This small molecule binds to this protein.
Small molecule (SMILES): CC(=O)N[C@@H]1[C@@H](O)[C@H](O)[C@@H](CO)O[C@H]1O

Binding-site contacts:
Ligand atom C7 contacts residue ASN491 of chain 1.C at 3.3 Å.
Ligand atom C8 contacts residue VAL490 of chain 1.C at 3.8 Å (hydrophobic).
Ligand atom C2 contacts residue ASN491 of chain 1.C at 2.5 Å.
Ligand atom N2 contacts residue ASN491 of chain 1.C at 3.0 Å (h-bond).
Ligand atom C8 contacts residue ASN491 of chain 1.C at 3.6 Å.
Ligand atom O5 contacts residue ASN491 of chain 1.C at 2.4 Å (h-bond).
Ligand atom O7 contacts residue ASN491 of chain 1.C at 4.1 Å.
Ligand atom C1 contacts residue ASN491 of chain 1.C at 1.4 Å.
Ligand atom C3 contacts residue ASN491 of chain 1.C at 3.8 Å.
Ligand atom C8 contacts residue ARG489 of chain 1.C at 3.9 Å.
Ligand atom C4 contacts residue ASN491 of chain 1.C at 4.2 Å.
Ligand atom C5 contacts residue ASN491 of chain 1.C at 3.7 Å.

Sequence of chain 1.C:
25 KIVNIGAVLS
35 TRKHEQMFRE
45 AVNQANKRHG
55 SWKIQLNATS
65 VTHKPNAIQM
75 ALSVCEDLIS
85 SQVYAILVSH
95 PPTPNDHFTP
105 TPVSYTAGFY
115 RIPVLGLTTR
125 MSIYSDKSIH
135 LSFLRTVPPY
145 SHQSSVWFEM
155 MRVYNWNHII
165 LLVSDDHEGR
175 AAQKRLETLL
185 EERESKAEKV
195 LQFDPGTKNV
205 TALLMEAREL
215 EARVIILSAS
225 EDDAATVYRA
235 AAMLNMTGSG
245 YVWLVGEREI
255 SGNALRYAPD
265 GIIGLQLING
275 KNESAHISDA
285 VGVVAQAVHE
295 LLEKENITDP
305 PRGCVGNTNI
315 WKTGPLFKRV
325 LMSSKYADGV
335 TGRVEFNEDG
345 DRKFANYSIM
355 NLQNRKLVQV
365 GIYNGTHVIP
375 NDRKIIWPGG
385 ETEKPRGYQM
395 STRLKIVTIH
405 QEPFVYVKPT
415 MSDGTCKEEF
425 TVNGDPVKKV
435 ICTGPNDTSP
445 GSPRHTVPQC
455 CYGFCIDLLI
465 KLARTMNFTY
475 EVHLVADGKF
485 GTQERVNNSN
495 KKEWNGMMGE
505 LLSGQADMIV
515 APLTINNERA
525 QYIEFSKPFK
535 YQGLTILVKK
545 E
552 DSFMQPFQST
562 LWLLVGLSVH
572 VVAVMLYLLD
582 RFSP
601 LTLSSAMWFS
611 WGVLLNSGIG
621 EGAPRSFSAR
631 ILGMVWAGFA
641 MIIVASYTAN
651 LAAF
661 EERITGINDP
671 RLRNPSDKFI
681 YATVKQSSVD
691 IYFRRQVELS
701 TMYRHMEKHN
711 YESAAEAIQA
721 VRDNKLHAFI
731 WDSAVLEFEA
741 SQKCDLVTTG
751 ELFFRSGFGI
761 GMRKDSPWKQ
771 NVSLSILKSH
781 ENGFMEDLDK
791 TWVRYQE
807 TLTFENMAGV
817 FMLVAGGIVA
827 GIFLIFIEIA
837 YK